Binding-site contacts:
Ligand atom CBC contacts residue THR1295 of chain 1.A at 3.8 Å.
Ligand atom CBC contacts residue LYS1291 of chain 1.A at 4.5 Å.
Ligand atom CAS contacts residue TYR1290 of chain 1.A at 4.4 Å (hydrophobic).
Ligand atom CBE contacts residue PHE1294 of chain 1.A at 4.5 Å (hydrophobic).
Ligand atom CAC contacts residue TYR1290 of chain 1.A at 3.6 Å (hydrophobic).
Ligand atom CAK contacts residue PHE1294 of chain 1.A at 4.1 Å (hydrophobic).
Ligand atom OAG contacts residue THR1295 of chain 1.A at 3.4 Å.
Ligand atom CAT contacts residue LYS1291 of chain 1.A at 3.8 Å.
Ligand atom CAR contacts residue LYS1291 of chain 1.A at 3.6 Å.
Ligand atom CAU contacts residue TYR1290 of chain 1.A at 3.7 Å (hydrophobic).
Ligand atom OAW contacts residue THR1295 of chain 1.A at 4.2 Å.
Ligand atom CAY contacts residue THR1295 of chain 1.A at 3.9 Å.
Ligand atom CBG contacts residue PHE1294 of chain 1.A at 4.3 Å (hydrophobic).

Sequence of chain 1.A:
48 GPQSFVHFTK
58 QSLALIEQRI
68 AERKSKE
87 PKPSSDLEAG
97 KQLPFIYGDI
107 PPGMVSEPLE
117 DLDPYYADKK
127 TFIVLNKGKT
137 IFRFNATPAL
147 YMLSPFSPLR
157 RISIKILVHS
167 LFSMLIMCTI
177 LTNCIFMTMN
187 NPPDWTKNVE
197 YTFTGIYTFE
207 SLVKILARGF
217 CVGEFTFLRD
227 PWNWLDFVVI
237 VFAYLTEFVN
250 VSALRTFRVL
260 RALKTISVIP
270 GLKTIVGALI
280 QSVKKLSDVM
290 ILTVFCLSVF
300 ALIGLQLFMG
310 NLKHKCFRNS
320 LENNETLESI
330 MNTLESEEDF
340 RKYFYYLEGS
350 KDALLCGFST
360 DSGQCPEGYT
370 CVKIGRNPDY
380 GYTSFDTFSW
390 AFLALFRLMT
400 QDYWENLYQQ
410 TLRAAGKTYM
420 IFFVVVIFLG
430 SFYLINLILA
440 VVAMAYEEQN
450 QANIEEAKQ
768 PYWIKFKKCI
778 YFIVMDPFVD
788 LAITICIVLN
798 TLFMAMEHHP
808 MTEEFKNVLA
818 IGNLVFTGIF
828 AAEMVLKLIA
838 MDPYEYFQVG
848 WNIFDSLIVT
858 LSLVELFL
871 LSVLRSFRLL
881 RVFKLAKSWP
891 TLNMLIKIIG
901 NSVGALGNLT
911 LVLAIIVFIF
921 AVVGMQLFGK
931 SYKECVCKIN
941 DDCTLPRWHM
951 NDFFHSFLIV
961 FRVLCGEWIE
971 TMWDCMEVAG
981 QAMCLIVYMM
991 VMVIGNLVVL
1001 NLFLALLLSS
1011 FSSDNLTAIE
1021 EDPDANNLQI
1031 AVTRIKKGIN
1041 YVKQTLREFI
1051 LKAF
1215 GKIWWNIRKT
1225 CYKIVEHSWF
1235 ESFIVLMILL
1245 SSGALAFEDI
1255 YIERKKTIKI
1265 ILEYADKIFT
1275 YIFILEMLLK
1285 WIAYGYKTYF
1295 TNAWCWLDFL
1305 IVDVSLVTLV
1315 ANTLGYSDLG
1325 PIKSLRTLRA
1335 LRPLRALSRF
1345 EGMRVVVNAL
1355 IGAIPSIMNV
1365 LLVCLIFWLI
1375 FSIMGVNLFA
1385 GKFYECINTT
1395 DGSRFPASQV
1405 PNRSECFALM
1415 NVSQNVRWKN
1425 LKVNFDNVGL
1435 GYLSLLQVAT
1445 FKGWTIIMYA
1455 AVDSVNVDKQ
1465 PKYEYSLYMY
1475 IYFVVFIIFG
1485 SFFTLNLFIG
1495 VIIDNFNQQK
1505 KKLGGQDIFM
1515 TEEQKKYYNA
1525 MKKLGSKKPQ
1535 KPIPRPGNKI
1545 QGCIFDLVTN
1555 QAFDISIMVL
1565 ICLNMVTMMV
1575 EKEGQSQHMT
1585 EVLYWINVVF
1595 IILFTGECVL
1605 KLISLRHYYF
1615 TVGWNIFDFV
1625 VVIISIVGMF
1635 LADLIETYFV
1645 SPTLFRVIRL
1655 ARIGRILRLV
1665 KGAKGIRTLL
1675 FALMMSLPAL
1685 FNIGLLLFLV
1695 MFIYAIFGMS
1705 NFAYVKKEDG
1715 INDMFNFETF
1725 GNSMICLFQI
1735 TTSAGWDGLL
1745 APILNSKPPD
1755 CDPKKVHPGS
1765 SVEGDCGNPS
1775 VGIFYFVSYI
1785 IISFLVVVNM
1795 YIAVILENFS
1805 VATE

This protein binds this small molecule.
Small molecule (SMILES): CC(C)CCC[C@@H](C)[C@H]1CC[C@H]2[C@@H]3CC=C4C[C@@H](OC(=O)CCC(=O)O)CC[C@]4(C)[C@H]3CC[C@]12C